This small molecule binds to this protein.
Small molecule (SMILES): CC(=O)N[C@H]1[C@H](O[C@H]2[C@H](O)[C@@H](NC(C)=O)CO[C@@H]2CO[C@@H]2O[C@@H](C)[C@@H](O)[C@@H](O)[C@@H]2O)O[C@H](CO)[C@@H](O)[C@@H]1O

Sequence of chain 1.B:
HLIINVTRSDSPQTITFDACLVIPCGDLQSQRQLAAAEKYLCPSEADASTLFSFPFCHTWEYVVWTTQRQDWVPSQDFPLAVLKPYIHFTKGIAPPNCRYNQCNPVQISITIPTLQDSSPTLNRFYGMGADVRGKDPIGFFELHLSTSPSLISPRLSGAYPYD

Binding-site contacts:
Ligand atom O5 contacts residue ASN7 of chain 1.B at 2.4 Å (h-bond).
Ligand atom C1 contacts residue ASN7 of chain 1.B at 1.4 Å.
Ligand atom C7 contacts residue ASN7 of chain 1.B at 3.4 Å.
Ligand atom C5 contacts residue ASN7 of chain 1.B at 3.7 Å.
Ligand atom C5 contacts residue ASN7 of chain 1.B at 3.6 Å.
Ligand atom C6 contacts residue ASN7 of chain 1.B at 3.2 Å.
Ligand atom O5 contacts residue ASN7 of chain 1.B at 3.7 Å.
Ligand atom N2 contacts residue ASN7 of chain 1.B at 2.7 Å (h-bond).
Ligand atom C4 contacts residue ASN7 of chain 1.B at 4.2 Å.
Ligand atom O7 contacts residue ASN7 of chain 1.B at 4.2 Å.
Ligand atom C8 contacts residue ASN7 of chain 1.B at 3.7 Å.
Ligand atom C2 contacts residue ASN7 of chain 1.B at 2.4 Å.
Ligand atom C3 contacts residue ASN7 of chain 1.B at 3.7 Å.